Binding-site contacts:
Ligand atom CE2 contacts residue THR71 of chain 1.C at 3.4 Å.
Ligand atom CE2 contacts residue GLU48 of chain 1.C at 3.4 Å.
Ligand atom C contacts residue ILE80 of chain 1.C at 3.9 Å (hydrophobic).
Ligand atom O contacts residue ARG41 of chain 1.C at 3.7 Å.
Ligand atom O contacts residue THR71 of chain 1.C at 3.4 Å.
Ligand atom CA contacts residue ASN75 of chain 1.C at 3.6 Å.
Ligand atom CD1 contacts residue ASN75 of chain 1.C at 3.5 Å.
Ligand atom CE1 contacts residue ARG41 of chain 1.C at 3.5 Å.
Ligand atom NE1 contacts residue GLU48 of chain 1.C at 3.7 Å.
Ligand atom CD contacts residue THR71 of chain 1.C at 3.4 Å.
Ligand atom CG contacts residue THR71 of chain 1.C at 3.9 Å.
Ligand atom CE contacts residue ARG41 of chain 1.C at 3.9 Å.
Ligand atom CH2 contacts residue GLU48 of chain 1.C at 3.5 Å.
Ligand atom CZ3 contacts residue LEU47 of chain 1.C at 3.9 Å (hydrophobic).
Ligand atom CZ2 contacts residue LEU44 of chain 1.C at 3.8 Å (hydrophobic).
Ligand atom CZ3 contacts residue GLU48 of chain 1.C at 3.9 Å.
Ligand atom CD2 contacts residue ASN75 of chain 1.C at 3.8 Å.
Ligand atom N contacts residue ASN75 of chain 1.C at 2.7 Å (h-bond).
Ligand atom CB contacts residue ASN75 of chain 1.C at 3.5 Å.
Ligand atom C contacts residue ASN75 of chain 1.C at 3.6 Å.
Ligand atom CB contacts residue THR71 of chain 1.C at 3.8 Å.
Ligand atom O contacts residue ASN75 of chain 1.C at 2.6 Å (h-bond).
Ligand atom CE1 contacts residue ASN75 of chain 1.C at 3.4 Å.
Ligand atom CD2 contacts residue LEU44 of chain 1.C at 3.8 Å (hydrophobic).
Ligand atom CB contacts residue ARG78 of chain 1.C at 3.7 Å.
Ligand atom CZ3 contacts residue VAL81 of chain 1.C at 3.7 Å (hydrophobic).
Ligand atom CA contacts residue ASN75 of chain 1.C at 3.5 Å.
Ligand atom CZ2 contacts residue GLU48 of chain 1.C at 3.5 Å.
Ligand atom CE2 contacts residue ASN75 of chain 1.C at 3.5 Å.
Ligand atom CH2 contacts residue LEU47 of chain 1.C at 3.6 Å (hydrophobic).
Ligand atom C contacts residue ASN75 of chain 1.C at 3.6 Å.
Ligand atom CZ contacts residue ASN75 of chain 1.C at 3.3 Å.
Ligand atom O contacts residue ILE80 of chain 1.C at 3.3 Å.
Ligand atom CD1 contacts residue GLU48 of chain 1.C at 3.6 Å.
Ligand atom CE3 contacts residue ALA51 of chain 1.C at 3.7 Å (hydrophobic).
Ligand atom CG contacts residue ASN75 of chain 1.C at 3.9 Å.
Ligand atom O contacts residue ARG78 of chain 1.C at 3.0 Å (salt-bridge).
Ligand atom O contacts residue ILE80 of chain 1.C at 3.9 Å.
Ligand atom CZ contacts residue LEU47 of chain 1.C at 3.7 Å (hydrophobic).
Ligand atom CZ contacts residue THR71 of chain 1.C at 3.7 Å.

The small molecule below binds the protein below.
Small molecule (SMILES): CSCC[C@H](NC(=O)[C@@H](N)CC1=c2ccccc2=NC1)C(=O)N[C@H](C(=O)N[C@H](C(=O)N1CCC[C@H]1C(=O)N[C@@H](CC1=CN=C2C=CC=CC12)C(=O)NCC(=O)N[C@@H](Cc1ccccc1)C(=O)N[C@@H](CC(C)C)C(=O)N[C@@H](Cc1cnc[nH]1)C(=O)N1CCC[C@H]1C(=O)O)[C@@H](C)O)[C@@H](C)O

Sequence of chain 1.C:
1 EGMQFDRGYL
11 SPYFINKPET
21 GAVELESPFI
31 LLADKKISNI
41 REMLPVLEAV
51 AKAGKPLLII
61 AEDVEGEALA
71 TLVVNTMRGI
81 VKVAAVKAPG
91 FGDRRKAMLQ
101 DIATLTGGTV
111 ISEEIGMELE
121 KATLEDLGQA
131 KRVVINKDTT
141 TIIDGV